Sequence of chain 1.C:
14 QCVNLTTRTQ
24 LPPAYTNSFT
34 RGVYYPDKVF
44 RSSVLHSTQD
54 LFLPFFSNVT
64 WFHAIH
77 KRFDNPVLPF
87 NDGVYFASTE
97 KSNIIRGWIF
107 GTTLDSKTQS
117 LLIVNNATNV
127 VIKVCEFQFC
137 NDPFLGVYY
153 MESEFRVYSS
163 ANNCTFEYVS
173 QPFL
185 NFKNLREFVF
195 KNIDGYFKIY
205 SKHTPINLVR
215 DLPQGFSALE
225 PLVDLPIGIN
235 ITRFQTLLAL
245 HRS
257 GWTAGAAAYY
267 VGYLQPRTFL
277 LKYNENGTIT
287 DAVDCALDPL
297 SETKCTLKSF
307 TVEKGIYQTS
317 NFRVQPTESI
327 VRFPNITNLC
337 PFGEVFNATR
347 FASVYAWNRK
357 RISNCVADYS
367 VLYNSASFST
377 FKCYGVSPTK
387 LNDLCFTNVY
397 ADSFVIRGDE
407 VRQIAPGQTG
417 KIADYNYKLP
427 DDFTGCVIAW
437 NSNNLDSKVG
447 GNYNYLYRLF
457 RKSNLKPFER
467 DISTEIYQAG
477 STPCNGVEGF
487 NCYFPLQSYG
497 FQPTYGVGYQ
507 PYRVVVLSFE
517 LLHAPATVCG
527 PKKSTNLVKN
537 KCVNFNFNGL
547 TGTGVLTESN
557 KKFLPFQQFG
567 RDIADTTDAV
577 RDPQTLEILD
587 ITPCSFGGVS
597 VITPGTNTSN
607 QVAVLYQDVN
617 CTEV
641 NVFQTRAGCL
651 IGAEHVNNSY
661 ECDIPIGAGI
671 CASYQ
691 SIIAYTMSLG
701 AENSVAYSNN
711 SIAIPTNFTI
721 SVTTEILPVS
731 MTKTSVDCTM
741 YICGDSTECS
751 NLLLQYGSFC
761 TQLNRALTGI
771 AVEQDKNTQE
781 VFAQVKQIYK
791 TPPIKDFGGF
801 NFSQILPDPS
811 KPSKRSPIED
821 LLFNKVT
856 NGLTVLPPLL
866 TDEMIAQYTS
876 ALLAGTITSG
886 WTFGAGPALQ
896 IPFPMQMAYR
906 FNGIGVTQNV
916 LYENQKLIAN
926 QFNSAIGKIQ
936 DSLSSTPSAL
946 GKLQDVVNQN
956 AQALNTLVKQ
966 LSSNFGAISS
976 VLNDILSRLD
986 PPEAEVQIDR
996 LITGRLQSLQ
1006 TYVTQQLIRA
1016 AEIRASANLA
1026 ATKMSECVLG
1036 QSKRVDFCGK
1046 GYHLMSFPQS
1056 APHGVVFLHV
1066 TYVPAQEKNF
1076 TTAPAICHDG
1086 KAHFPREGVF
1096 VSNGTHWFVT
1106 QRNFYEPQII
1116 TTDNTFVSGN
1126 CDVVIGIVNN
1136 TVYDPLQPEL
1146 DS

This protein binds this small molecule.
Small molecule (SMILES): CC(=O)N[C@@H]1[C@@H](O)[C@H](O)[C@@H](CO)O[C@H]1O

Binding-site contacts:
Ligand atom N2 contacts residue PHE157 of chain 1.C at 4.5 Å.
Ligand atom C1 contacts residue ASN122 of chain 1.C at 1.4 Å.
Ligand atom C2 contacts residue PHE157 of chain 1.C at 4.4 Å (hydrophobic).
Ligand atom C5 contacts residue VAL127 of chain 1.C at 4.1 Å (hydrophobic).
Ligand atom C8 contacts residue THR124 of chain 1.C at 3.8 Å.
Ligand atom O5 contacts residue VAL127 of chain 1.C at 4.2 Å.
Ligand atom C2 contacts residue THR124 of chain 1.C at 3.8 Å.
Ligand atom C2 contacts residue ASN122 of chain 1.C at 2.4 Å.
Ligand atom O5 contacts residue ASN122 of chain 1.C at 2.4 Å (h-bond).
Ligand atom O7 contacts residue ASN122 of chain 1.C at 4.1 Å.
Ligand atom C7 contacts residue ASN122 of chain 1.C at 3.7 Å.
Ligand atom O7 contacts residue PHE157 of chain 1.C at 3.2 Å.
Ligand atom C5 contacts residue ASN122 of chain 1.C at 3.7 Å.
Ligand atom N2 contacts residue ASN122 of chain 1.C at 2.8 Å (h-bond).
Ligand atom C8 contacts residue ALA123 of chain 1.C at 4.5 Å (hydrophobic).
Ligand atom N2 contacts residue THR124 of chain 1.C at 3.2 Å (h-bond).
Ligand atom C7 contacts residue PHE157 of chain 1.C at 3.9 Å (hydrophobic).
Ligand atom C6 contacts residue VAL127 of chain 1.C at 3.7 Å (hydrophobic).
Ligand atom C3 contacts residue ASN122 of chain 1.C at 3.8 Å.
Ligand atom C3 contacts residue THR124 of chain 1.C at 4.0 Å.
Ligand atom C7 contacts residue THR124 of chain 1.C at 4.3 Å.
Ligand atom C4 contacts residue ASN122 of chain 1.C at 4.2 Å.
Ligand atom C1 contacts residue THR124 of chain 1.C at 3.6 Å.